This protein binds this small molecule.
Small molecule (SMILES): CC(=O)N[C@H]1[C@@H](O[C@H]2[C@H](O)[C@@H](NC(C)=O)CO[C@@H]2CO)O[C@H](CO)[C@@H](O)[C@@H]1O

Binding-site contacts:
Ligand atom N2 contacts residue ARG221 of chain 1.A at 3.8 Å.
Ligand atom O7 contacts residue ASN64 of chain 1.A at 2.6 Å (h-bond).
Ligand atom C1 contacts residue GLU66 of chain 1.A at 4.3 Å.
Ligand atom C7 contacts residue ARG221 of chain 1.A at 4.3 Å.
Ligand atom C7 contacts residue ASN87 of chain 1.A at 3.3 Å.
Ligand atom C7 contacts residue CYS90 of chain 1.A at 3.7 Å (hydrophobic).
Ligand atom C6 contacts residue GLU86 of chain 1.A at 4.1 Å.
Ligand atom C8 contacts residue CYS90 of chain 1.A at 3.6 Å (hydrophobic).
Ligand atom O7 contacts residue GLU66 of chain 1.A at 4.4 Å.
Ligand atom C8 contacts residue ALA135 of chain 1.A at 4.0 Å (hydrophobic).
Ligand atom C8 contacts residue GLU66 of chain 1.A at 3.8 Å.
Ligand atom C1 contacts residue GLU86 of chain 1.A at 4.3 Å.
Ligand atom C8 contacts residue ASN64 of chain 1.A at 3.6 Å.
Ligand atom C8 contacts residue CYS136 of chain 1.A at 3.9 Å (hydrophobic).
Ligand atom N2 contacts residue GLU66 of chain 1.A at 3.5 Å.
Ligand atom C2 contacts residue GLU66 of chain 1.A at 4.4 Å.
Ligand atom C3 contacts residue ASN87 of chain 1.A at 3.4 Å.
Ligand atom C3 contacts residue ARG221 of chain 1.A at 3.5 Å.
Ligand atom C7 contacts residue GLU66 of chain 1.A at 3.7 Å.
Ligand atom N2 contacts residue ARG221 of chain 1.A at 4.0 Å.
Ligand atom C8 contacts residue PRO65 of chain 1.A at 4.0 Å (hydrophobic).
Ligand atom C6 contacts residue ASN87 of chain 1.A at 4.5 Å.
Ligand atom C8 contacts residue SER137 of chain 1.A at 4.1 Å.
Ligand atom O7 contacts residue ASN87 of chain 1.A at 3.4 Å (h-bond).
Ligand atom O3 contacts residue ARG221 of chain 1.A at 2.8 Å (salt-bridge).
Ligand atom O7 contacts residue CYS90 of chain 1.A at 3.2 Å.
Ligand atom C4 contacts residue ASN87 of chain 1.A at 3.9 Å.
Ligand atom N2 contacts residue ASN87 of chain 1.A at 2.7 Å (h-bond).
Ligand atom C2 contacts residue ARG221 of chain 1.A at 4.2 Å.
Ligand atom O6 contacts residue GLU86 of chain 1.A at 3.1 Å.
Ligand atom C4 contacts residue ARG221 of chain 1.A at 3.8 Å.
Ligand atom O6 contacts residue ASN87 of chain 1.A at 4.1 Å.
Ligand atom C1 contacts residue ASN87 of chain 1.A at 1.4 Å.
Ligand atom C2 contacts residue ASN87 of chain 1.A at 2.5 Å.
Ligand atom C2 contacts residue ARG221 of chain 1.A at 3.3 Å.
Ligand atom O5 contacts residue GLU86 of chain 1.A at 3.9 Å.
Ligand atom O5 contacts residue ASN87 of chain 1.A at 2.4 Å (h-bond).
Ligand atom O7 contacts residue ARG221 of chain 1.A at 4.3 Å.
Ligand atom C5 contacts residue ASN87 of chain 1.A at 3.2 Å.
Ligand atom C7 contacts residue ASN64 of chain 1.A at 3.4 Å.

Sequence of chain 1.A:
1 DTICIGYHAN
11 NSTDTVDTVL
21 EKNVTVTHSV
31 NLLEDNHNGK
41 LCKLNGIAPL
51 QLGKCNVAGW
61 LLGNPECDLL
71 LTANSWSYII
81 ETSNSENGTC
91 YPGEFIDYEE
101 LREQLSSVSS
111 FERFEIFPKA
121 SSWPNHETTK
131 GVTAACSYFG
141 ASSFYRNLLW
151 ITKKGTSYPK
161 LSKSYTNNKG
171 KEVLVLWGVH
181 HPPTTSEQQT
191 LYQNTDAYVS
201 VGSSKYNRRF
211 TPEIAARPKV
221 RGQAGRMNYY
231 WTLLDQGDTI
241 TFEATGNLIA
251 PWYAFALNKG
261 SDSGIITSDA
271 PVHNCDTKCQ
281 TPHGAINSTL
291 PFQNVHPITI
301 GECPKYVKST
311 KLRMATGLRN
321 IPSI